Sequence of chain 58.D:
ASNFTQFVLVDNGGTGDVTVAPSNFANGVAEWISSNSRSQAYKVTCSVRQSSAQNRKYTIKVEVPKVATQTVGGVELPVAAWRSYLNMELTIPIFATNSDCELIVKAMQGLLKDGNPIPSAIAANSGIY

Binding-site contacts:
Ligand atom O2 contacts residue ASN87 of chain 59.C at 3.2 Å (h-bond).
Ligand atom OP2 contacts residue LYS57 of chain 58.D at 3.4 Å.
Ligand atom C6 contacts residue THR45 of chain 59.C at 3.5 Å.
Ligand atom OP2 contacts residue LYS43 of chain 59.C at 3.2 Å (salt-bridge).
Ligand atom OP2 contacts residue SER51 of chain 58.D at 3.2 Å (h-bond).
Ligand atom OP1 contacts residue SER51 of chain 58.D at 2.7 Å (h-bond).
Ligand atom C5' contacts residue SER51 of chain 58.D at 3.5 Å.
Ligand atom O3' contacts residue SER51 of chain 58.D at 3.5 Å (h-bond).
Ligand atom N1 contacts residue THR59 of chain 59.C at 3.6 Å.
Ligand atom N1 contacts residue SER47 of chain 59.C at 2.7 Å (h-bond).
Ligand atom C5 contacts residue TYR85 of chain 59.C at 3.5 Å (hydrophobic).
Ligand atom OP2 contacts residue ASN55 of chain 58.D at 3.2 Å (h-bond).
Ligand atom OP2 contacts residue LYS57 of chain 58.D at 2.7 Å (salt-bridge).
Ligand atom P contacts residue SER51 of chain 58.D at 3.4 Å.
Ligand atom O2' contacts residue GLU63 of chain 59.C at 3.0 Å (salt-bridge).
Ligand atom OP1 contacts residue SER51 of chain 58.D at 3.3 Å.
Ligand atom C3' contacts residue TYR85 of chain 59.C at 3.3 Å (hydrophobic).
Ligand atom N6 contacts residue THR59 of chain 59.C at 2.9 Å (h-bond).
Ligand atom C4' contacts residue TYR85 of chain 59.C at 3.3 Å (hydrophobic).
Ligand atom P contacts residue TYR85 of chain 59.C at 3.5 Å.
Ligand atom C2' contacts residue GLU63 of chain 59.C at 3.5 Å.
Ligand atom P contacts residue ARG49 of chain 58.D at 2.9 Å.
Ligand atom O4' contacts residue LYS61 of chain 59.C at 3.1 Å (salt-bridge).
Ligand atom C5 contacts residue THR45 of chain 59.C at 3.3 Å.
Ligand atom OP2 contacts residue ARG49 of chain 58.D at 2.4 Å (salt-bridge).
Ligand atom N1 contacts residue TYR85 of chain 59.C at 3.6 Å.
Ligand atom O3' contacts residue TYR85 of chain 59.C at 3.6 Å.
Ligand atom N6 contacts residue THR45 of chain 59.C at 2.9 Å (h-bond).
Ligand atom N7 contacts residue THR45 of chain 59.C at 2.6 Å (h-bond).
Ligand atom C2 contacts residue SER47 of chain 59.C at 3.0 Å.
Ligand atom OP1 contacts residue ASN55 of chain 58.D at 3.3 Å (h-bond).
Ligand atom C6 contacts residue TYR85 of chain 59.C at 3.5 Å (hydrophobic).
Ligand atom OP1 contacts residue SER52 of chain 58.D at 3.0 Å.
Ligand atom C5' contacts residue TYR85 of chain 59.C at 3.1 Å (hydrophobic).
Ligand atom OP2 contacts residue TYR85 of chain 59.C at 2.5 Å (h-bond).
Ligand atom N6 contacts residue CYS46 of chain 59.C at 3.4 Å (h-bond).
Ligand atom C2' contacts residue TYR85 of chain 59.C at 3.4 Å (hydrophobic).
Ligand atom OP1 contacts residue ARG49 of chain 58.D at 2.5 Å (salt-bridge).
Ligand atom O2' contacts residue TYR85 of chain 59.C at 3.5 Å.
Ligand atom C4 contacts residue TYR85 of chain 59.C at 3.5 Å (hydrophobic).

The protein below binds the small molecule below.
Small molecule (SMILES): Nc1ccn([C@@H]2O[C@H](CO[P](=O)(O)O[C@H]3[C@@H](O)[C@H](n4ccc(N)nc4=O)O[C@@H]3CO[P](=O)(O)O[C@H]3[C@@H](O)[C@H](n4cnc5c(N)ncnc54)O[C@@H]3CO[P](=O)(O)O[C@H]3[C@@H](O)[C@H](n4ccc(N)nc4=O)O[C@@H]3CO[P](=O)(O)O[C@H]3[C@@H](O)[C@H](n4ccc(=O)[nH]c4=O)O[C@@H]3CO[P](=O)(O)O[C@H]3[C@@H](O)[C@H](n4cnc5c(N)ncnc54)O[C@@H]3CO[P](=O)(O)O[C@H]3[C@@H](O)[C@H](n4cnc5c(=O)nc(N)[nH]c54)O[C@@H]3CO[P](=O)(O)O[C@H]3[C@@H](O)[C@H](n4cnc5c(=O)nc(N)[nH]c54)O[C@@H]3CO)[C@@H](O)[C@H]2O)c(=O)n1

Sequence of chain 59.C:
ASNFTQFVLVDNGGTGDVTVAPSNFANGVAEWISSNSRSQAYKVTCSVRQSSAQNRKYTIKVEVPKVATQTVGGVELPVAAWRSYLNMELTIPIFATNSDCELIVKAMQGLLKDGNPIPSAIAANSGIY